Sequence of chain 1.B:
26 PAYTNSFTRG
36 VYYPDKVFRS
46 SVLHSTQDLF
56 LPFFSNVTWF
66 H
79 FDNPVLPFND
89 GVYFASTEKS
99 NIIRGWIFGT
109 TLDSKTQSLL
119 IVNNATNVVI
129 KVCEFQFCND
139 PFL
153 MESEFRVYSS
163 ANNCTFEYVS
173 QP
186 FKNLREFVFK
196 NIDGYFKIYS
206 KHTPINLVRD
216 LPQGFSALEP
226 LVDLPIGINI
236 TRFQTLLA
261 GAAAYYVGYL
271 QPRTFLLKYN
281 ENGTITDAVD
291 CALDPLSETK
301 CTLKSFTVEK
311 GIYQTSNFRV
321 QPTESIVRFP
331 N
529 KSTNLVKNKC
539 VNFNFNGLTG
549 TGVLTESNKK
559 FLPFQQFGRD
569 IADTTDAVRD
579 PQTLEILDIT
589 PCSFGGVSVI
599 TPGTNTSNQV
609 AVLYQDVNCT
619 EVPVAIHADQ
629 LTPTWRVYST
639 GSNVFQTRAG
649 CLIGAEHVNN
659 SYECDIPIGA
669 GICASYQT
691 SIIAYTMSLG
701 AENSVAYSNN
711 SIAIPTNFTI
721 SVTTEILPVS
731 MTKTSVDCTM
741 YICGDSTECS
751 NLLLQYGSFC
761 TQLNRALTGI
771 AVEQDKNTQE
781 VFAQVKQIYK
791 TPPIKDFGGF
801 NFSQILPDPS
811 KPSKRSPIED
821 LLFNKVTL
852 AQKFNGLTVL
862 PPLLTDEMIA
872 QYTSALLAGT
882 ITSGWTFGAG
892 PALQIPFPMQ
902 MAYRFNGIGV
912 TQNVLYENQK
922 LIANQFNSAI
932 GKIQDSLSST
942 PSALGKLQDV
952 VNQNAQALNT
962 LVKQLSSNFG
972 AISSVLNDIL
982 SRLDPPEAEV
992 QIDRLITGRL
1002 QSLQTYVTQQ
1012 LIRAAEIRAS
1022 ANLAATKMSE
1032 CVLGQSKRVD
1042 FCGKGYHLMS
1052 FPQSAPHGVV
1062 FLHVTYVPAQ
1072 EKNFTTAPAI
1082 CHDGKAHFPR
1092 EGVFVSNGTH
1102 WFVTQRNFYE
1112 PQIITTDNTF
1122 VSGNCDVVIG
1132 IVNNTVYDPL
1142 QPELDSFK

Binding-site contacts:
Ligand atom N2 contacts residue ASN709 of chain 1.A at 2.9 Å (h-bond).
Ligand atom C1 contacts residue ASN709 of chain 1.A at 1.4 Å.
Ligand atom C2 contacts residue ASN709 of chain 1.A at 2.5 Å.
Ligand atom O7 contacts residue ASN709 of chain 1.A at 3.8 Å.
Ligand atom O5 contacts residue ASP796 of chain 1.B at 4.5 Å.
Ligand atom C5 contacts residue ASN709 of chain 1.A at 3.7 Å.
Ligand atom C8 contacts residue GLY1131 of chain 1.A at 3.7 Å.
Ligand atom C8 contacts residue ILE1130 of chain 1.A at 4.4 Å (hydrophobic).
Ligand atom C7 contacts residue ASN709 of chain 1.A at 3.5 Å.
Ligand atom O5 contacts residue ASN709 of chain 1.A at 2.4 Å (h-bond).
Ligand atom C4 contacts residue ASN709 of chain 1.A at 4.3 Å.
Ligand atom C3 contacts residue ASN709 of chain 1.A at 3.8 Å.

Sequence of chain 1.A:
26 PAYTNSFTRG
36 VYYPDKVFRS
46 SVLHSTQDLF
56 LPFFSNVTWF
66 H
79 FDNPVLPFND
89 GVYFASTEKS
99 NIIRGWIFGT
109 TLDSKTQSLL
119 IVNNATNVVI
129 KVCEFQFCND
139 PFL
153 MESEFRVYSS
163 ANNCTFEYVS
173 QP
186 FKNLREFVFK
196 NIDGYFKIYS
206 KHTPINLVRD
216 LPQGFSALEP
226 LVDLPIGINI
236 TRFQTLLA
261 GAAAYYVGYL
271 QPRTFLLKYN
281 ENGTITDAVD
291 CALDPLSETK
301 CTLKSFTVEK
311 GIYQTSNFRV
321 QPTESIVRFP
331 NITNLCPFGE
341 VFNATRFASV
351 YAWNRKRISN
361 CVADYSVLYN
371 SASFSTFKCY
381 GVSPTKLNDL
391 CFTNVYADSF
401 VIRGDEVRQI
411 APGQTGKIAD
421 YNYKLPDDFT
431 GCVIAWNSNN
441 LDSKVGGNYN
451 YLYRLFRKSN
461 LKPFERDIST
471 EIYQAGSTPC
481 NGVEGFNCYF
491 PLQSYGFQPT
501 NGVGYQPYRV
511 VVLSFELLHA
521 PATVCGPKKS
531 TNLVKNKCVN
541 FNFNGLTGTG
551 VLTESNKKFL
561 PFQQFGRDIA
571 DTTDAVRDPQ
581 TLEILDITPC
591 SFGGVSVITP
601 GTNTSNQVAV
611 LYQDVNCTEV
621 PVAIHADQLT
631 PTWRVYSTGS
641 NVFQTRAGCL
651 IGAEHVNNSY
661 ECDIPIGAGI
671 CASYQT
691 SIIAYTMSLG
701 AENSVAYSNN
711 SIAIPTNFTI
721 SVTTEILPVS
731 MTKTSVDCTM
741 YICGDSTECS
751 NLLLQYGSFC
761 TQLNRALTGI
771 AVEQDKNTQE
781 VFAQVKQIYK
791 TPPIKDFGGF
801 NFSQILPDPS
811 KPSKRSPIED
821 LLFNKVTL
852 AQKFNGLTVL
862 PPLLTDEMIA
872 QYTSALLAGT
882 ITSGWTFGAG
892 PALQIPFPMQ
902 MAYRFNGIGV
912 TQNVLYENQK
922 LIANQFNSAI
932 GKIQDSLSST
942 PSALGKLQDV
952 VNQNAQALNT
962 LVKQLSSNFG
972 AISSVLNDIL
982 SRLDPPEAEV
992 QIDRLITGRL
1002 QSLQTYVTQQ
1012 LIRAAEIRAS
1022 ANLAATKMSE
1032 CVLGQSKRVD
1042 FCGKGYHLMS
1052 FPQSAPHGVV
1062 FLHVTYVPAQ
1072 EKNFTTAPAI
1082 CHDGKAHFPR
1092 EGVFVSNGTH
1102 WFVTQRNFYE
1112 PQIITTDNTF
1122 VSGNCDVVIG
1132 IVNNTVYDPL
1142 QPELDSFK

A protein and the small-molecule ligand that binds it are described below.
Small molecule (SMILES): CC(=O)N[C@@H]1[C@@H](O)[C@H](O)[C@@H](CO)O[C@H]1O